Binding-site contacts:
Ligand atom C7 contacts residue HIS91 of chain 1.D at 3.2 Å.
Ligand atom C11 contacts residue HIS91 of chain 1.D at 3.8 Å.
Ligand atom C27 contacts residue GLN89 of chain 1.D at 3.2 Å.
Ligand atom CL contacts residue ASN64 of chain 1.D at 3.4 Å.
Ligand atom N1 contacts residue HIS117 of chain 1.D at 3.5 Å (h-bond).
Ligand atom C12 contacts residue ZN1 of chain 1.K at 3.3 Å.
Ligand atom C7 contacts residue ZN1 of chain 1.K at 3.5 Å.
Ligand atom C7 contacts residue THR199 of chain 1.D at 3.6 Å.
Ligand atom O6 contacts residue HIS91 of chain 1.D at 3.3 Å.
Ligand atom C8 contacts residue THR199 of chain 1.D at 3.8 Å.
Ligand atom C17 contacts residue HIS66 of chain 1.D at 3.3 Å.
Ligand atom N1 contacts residue ZN1 of chain 1.K at 1.9 Å.
Ligand atom S4 contacts residue HIS91 of chain 1.D at 3.6 Å.
Ligand atom O16 contacts residue HIS93 of chain 1.D at 3.2 Å.
Ligand atom C17 contacts residue HIS93 of chain 1.D at 3.4 Å.
Ligand atom O15 contacts residue HIS66 of chain 1.D at 3.4 Å.
Ligand atom N1 contacts residue GLU104 of chain 1.D at 3.6 Å.
Ligand atom N1 contacts residue THR198 of chain 1.D at 2.7 Å (h-bond).
Ligand atom O5 contacts residue THR199 of chain 1.D at 3.7 Å.
Ligand atom C8 contacts residue HIS91 of chain 1.D at 3.6 Å.
Ligand atom O16 contacts residue TYR6 of chain 1.D at 3.3 Å (h-bond).
Ligand atom S4 contacts residue ZN1 of chain 1.K at 3.0 Å.
Ligand atom C17 contacts residue SER67 of chain 1.D at 3.3 Å.
Ligand atom C14 contacts residue THR199 of chain 1.D at 3.8 Å.
Ligand atom C11 contacts residue THR199 of chain 1.D at 3.6 Å.
Ligand atom C25 contacts residue ALA129 of chain 1.D at 3.8 Å (hydrophobic).
Ligand atom C24 contacts residue SER133 of chain 1.D at 3.5 Å.
Ligand atom C12 contacts residue HIS91 of chain 1.D at 3.1 Å.
Ligand atom O15 contacts residue SER67 of chain 1.D at 3.8 Å.
Ligand atom N1 contacts residue HIS91 of chain 1.D at 3.4 Å (h-bond).
Ligand atom O6 contacts residue ZN1 of chain 1.K at 3.3 Å.
Ligand atom N1 contacts residue HIS93 of chain 1.D at 3.4 Å (h-bond).
Ligand atom S4 contacts residue THR198 of chain 1.D at 3.8 Å.
Ligand atom O5 contacts residue LEU197 of chain 1.D at 3.5 Å.
Ligand atom C17 contacts residue TYR6 of chain 1.D at 3.5 Å (hydrophobic).
Ligand atom O16 contacts residue THR199 of chain 1.D at 3.5 Å.
Ligand atom C26 contacts residue GLN89 of chain 1.D at 3.8 Å.
Ligand atom O5 contacts residue THR198 of chain 1.D at 3.2 Å (h-bond).
Ligand atom O6 contacts residue VAL119 of chain 1.D at 3.8 Å.
Ligand atom C12 contacts residue THR199 of chain 1.D at 3.4 Å.

Sequence of chain 1.D:
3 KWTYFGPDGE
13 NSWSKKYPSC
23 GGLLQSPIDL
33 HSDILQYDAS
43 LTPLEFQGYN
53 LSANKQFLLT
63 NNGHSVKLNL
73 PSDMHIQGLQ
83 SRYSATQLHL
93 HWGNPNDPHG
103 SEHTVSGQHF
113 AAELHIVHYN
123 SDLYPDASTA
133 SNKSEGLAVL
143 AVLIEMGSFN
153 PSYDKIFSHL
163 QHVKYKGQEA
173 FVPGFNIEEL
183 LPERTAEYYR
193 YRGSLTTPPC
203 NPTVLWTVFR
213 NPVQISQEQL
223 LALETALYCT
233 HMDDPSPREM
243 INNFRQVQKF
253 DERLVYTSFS

This protein binds this small molecule.
Small molecule (SMILES): COC(=O)c1cc(S(N)(=O)=O)c(SC2CCCCC2)cc1Cl